Sequence of chain 1.A:
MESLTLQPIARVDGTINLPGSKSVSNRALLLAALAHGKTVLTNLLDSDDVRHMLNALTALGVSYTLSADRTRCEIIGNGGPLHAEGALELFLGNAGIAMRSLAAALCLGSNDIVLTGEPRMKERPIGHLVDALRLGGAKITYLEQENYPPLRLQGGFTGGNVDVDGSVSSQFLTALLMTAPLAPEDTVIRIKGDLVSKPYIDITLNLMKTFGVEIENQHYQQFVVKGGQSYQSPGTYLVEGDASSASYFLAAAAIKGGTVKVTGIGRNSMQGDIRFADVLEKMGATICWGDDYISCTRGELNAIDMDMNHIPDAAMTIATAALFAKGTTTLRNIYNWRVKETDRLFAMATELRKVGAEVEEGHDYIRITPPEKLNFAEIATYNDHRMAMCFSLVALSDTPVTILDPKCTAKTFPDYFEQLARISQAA

A protein and the small-molecule ligand that binds it are described below.
Small molecule (SMILES): O=C(O)C1=C[C@@H](OP(=O)(O)O)[C@@H](O)[C@H](O)C1

Binding-site contacts:
Ligand atom C7 contacts residue TYR200 of chain 1.A at 3.2 Å (hydrophobic).
Ligand atom O1 contacts residue LYS340 of chain 1.A at 3.0 Å (salt-bridge).
Ligand atom P1 contacts residue ASN336 of chain 1.A at 3.8 Å.
Ligand atom O7 contacts residue ASN336 of chain 1.A at 2.8 Å (h-bond).
Ligand atom O6 contacts residue SER197 of chain 1.A at 3.4 Å.
Ligand atom O4 contacts residue TYR200 of chain 1.A at 3.4 Å.
Ligand atom C7 contacts residue SER23 of chain 1.A at 3.6 Å.
Ligand atom O3 contacts residue FMT1 of chain 1.D at 2.9 Å.
Ligand atom O6 contacts residue SER169 of chain 1.A at 3.4 Å (h-bond).
Ligand atom O2 contacts residue LYS340 of chain 1.A at 2.8 Å (salt-bridge).
Ligand atom C2 contacts residue GLN171 of chain 1.A at 3.8 Å.
Ligand atom O3 contacts residue LYS22 of chain 1.A at 3.1 Å (salt-bridge).
Ligand atom O7 contacts residue LYS340 of chain 1.A at 2.7 Å (salt-bridge).
Ligand atom O5 contacts residue SER23 of chain 1.A at 2.6 Å (h-bond).
Ligand atom P1 contacts residue SER197 of chain 1.A at 3.6 Å.
Ligand atom C3 contacts residue TYR200 of chain 1.A at 3.8 Å (hydrophobic).
Ligand atom O8 contacts residue ASN336 of chain 1.A at 3.7 Å.
Ligand atom O7 contacts residue SER197 of chain 1.A at 2.5 Å (h-bond).
Ligand atom O2 contacts residue ASP313 of chain 1.A at 2.8 Å (salt-bridge).
Ligand atom O6 contacts residue SER170 of chain 1.A at 2.6 Å (h-bond).
Ligand atom P1 contacts residue LYS340 of chain 1.A at 3.1 Å.
Ligand atom O4 contacts residue ARG27 of chain 1.A at 2.6 Å (salt-bridge).
Ligand atom O1 contacts residue GLN171 of chain 1.A at 3.0 Å (h-bond).
Ligand atom C5 contacts residue GLN171 of chain 1.A at 3.8 Å.
Ligand atom C7 contacts residue ILE97 of chain 1.A at 3.5 Å (hydrophobic).
Ligand atom C4 contacts residue ASP313 of chain 1.A at 3.4 Å.
Ligand atom O3 contacts residue ASP313 of chain 1.A at 2.7 Å (salt-bridge).
Ligand atom O8 contacts residue LYS340 of chain 1.A at 3.2 Å (salt-bridge).
Ligand atom C5 contacts residue ASP313 of chain 1.A at 3.6 Å.
Ligand atom C7 contacts residue ARG27 of chain 1.A at 3.4 Å.
Ligand atom C2 contacts residue TYR200 of chain 1.A at 3.4 Å (hydrophobic).
Ligand atom C1 contacts residue TYR200 of chain 1.A at 3.4 Å (hydrophobic).
Ligand atom O5 contacts residue TYR200 of chain 1.A at 3.5 Å.
Ligand atom O5 contacts residue ILE97 of chain 1.A at 3.4 Å.
Ligand atom P1 contacts residue SER169 of chain 1.A at 3.6 Å.
Ligand atom O8 contacts residue SER169 of chain 1.A at 2.7 Å (h-bond).
Ligand atom O5 contacts residue ARG27 of chain 1.A at 2.8 Å (salt-bridge).
Ligand atom C6 contacts residue LYS22 of chain 1.A at 3.8 Å.
Ligand atom O6 contacts residue GLN171 of chain 1.A at 3.6 Å.
Ligand atom O4 contacts residue ILE97 of chain 1.A at 3.5 Å.